Sequence of chain 1.B:
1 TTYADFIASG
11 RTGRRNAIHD

Sequence of chain 1.A:
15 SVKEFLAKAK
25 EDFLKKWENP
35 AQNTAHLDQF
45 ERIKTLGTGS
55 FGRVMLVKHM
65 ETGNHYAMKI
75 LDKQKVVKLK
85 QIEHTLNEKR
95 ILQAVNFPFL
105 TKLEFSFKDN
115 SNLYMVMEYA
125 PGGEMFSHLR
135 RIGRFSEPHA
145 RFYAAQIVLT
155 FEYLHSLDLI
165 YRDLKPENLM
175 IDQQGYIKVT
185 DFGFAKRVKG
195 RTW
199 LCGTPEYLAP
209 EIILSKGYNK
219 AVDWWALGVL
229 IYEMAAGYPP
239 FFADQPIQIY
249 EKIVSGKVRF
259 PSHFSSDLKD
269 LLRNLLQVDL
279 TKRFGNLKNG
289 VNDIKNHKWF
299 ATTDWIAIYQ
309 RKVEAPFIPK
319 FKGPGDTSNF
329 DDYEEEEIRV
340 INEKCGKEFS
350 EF

This small molecule binds to this protein.
Small molecule (SMILES): Clc1ccc(C2(c3ccc(-c4cn[nH]c4)cc3)CCNCC2)cc1

Binding-site contacts:
Ligand atom N22 contacts residue GLU122 of chain 1.A at 3.5 Å (salt-bridge).
Ligand atom N11 contacts residue GLU128 of chain 1.A at 3.0 Å (salt-bridge).
Ligand atom C7 contacts residue VAL58 of chain 1.A at 3.2 Å (hydrophobic).
Ligand atom C3 contacts residue ASP185 of chain 1.A at 3.2 Å.
Ligand atom C20 contacts residue ALA71 of chain 1.A at 3.6 Å (hydrophobic).
Ligand atom C12 contacts residue GLU128 of chain 1.A at 3.2 Å.
Ligand atom C6 contacts residue VAL58 of chain 1.A at 3.3 Å (hydrophobic).
Ligand atom C16 contacts residue MET174 of chain 1.A at 3.4 Å (hydrophobic).
Ligand atom C19 contacts residue THR184 of chain 1.A at 3.6 Å.
Ligand atom C9 contacts residue MET174 of chain 1.A at 3.8 Å (hydrophobic).
Ligand atom C7 contacts residue ARG57 of chain 1.A at 3.7 Å.
Ligand atom C6 contacts residue GLY51 of chain 1.A at 3.7 Å.
Ligand atom C7 contacts residue GLY51 of chain 1.A at 3.7 Å.
Ligand atom C10 contacts residue ASN172 of chain 1.A at 3.5 Å.
Ligand atom N22 contacts residue TYR123 of chain 1.A at 3.6 Å.
Ligand atom N23 contacts residue ALA71 of chain 1.A at 3.1 Å.
Ligand atom C2 contacts residue VAL58 of chain 1.A at 3.6 Å (hydrophobic).
Ligand atom CL1 contacts residue ARG57 of chain 1.A at 3.5 Å.
Ligand atom C17 contacts residue MET174 of chain 1.A at 3.7 Å (hydrophobic).
Ligand atom C18 contacts residue MET174 of chain 1.A at 3.8 Å (hydrophobic).
Ligand atom N23 contacts residue GLU122 of chain 1.A at 2.9 Å (salt-bridge).
Ligand atom C6 contacts residue THR52 of chain 1.A at 3.9 Å.
Ligand atom C10 contacts residue GLU171 of chain 1.A at 3.4 Å.
Ligand atom C14 contacts residue MET174 of chain 1.A at 3.4 Å (hydrophobic).
Ligand atom N22 contacts residue ALA124 of chain 1.A at 3.0 Å (h-bond).
Ligand atom C7 contacts residue THR52 of chain 1.A at 3.6 Å.
Ligand atom C9 contacts residue GLU171 of chain 1.A at 3.5 Å.
Ligand atom N11 contacts residue GLU171 of chain 1.A at 3.6 Å (salt-bridge).
Ligand atom C21 contacts residue ALA71 of chain 1.A at 3.7 Å (hydrophobic).
Ligand atom C13 contacts residue GLU128 of chain 1.A at 3.2 Å.
Ligand atom CL1 contacts residue GLY53 of chain 1.A at 3.7 Å.
Ligand atom CL1 contacts residue GLY56 of chain 1.A at 3.6 Å.
Ligand atom C5 contacts residue VAL58 of chain 1.A at 3.8 Å (hydrophobic).
Ligand atom C17 contacts residue VAL58 of chain 1.A at 3.9 Å (hydrophobic).
Ligand atom C24 contacts residue ALA71 of chain 1.A at 3.2 Å (hydrophobic).
Ligand atom C15 contacts residue MET174 of chain 1.A at 3.3 Å (hydrophobic).
Ligand atom N22 contacts residue ALA71 of chain 1.A at 3.4 Å.
Ligand atom C18 contacts residue THR184 of chain 1.A at 3.4 Å.
Ligand atom C4 contacts residue ASP185 of chain 1.A at 3.3 Å.
Ligand atom C19 contacts residue MET174 of chain 1.A at 3.7 Å (hydrophobic).